This small molecule binds to this protein.
Small molecule (SMILES): O=C([O-])C(=O)[O-]

Sequence of chain 1.B:
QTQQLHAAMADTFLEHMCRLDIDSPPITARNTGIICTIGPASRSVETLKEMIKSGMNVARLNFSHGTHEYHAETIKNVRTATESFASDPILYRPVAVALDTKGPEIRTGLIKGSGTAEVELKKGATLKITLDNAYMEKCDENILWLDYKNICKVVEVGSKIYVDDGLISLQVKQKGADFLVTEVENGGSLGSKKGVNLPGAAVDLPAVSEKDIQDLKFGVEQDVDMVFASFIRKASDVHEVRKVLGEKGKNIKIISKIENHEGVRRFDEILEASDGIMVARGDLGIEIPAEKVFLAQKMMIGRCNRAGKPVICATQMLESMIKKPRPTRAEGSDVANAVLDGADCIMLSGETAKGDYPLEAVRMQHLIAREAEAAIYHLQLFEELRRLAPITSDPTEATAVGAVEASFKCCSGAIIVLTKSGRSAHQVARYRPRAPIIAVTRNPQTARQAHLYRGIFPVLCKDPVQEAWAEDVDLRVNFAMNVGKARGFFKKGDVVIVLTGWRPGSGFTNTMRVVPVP

Binding-site contacts:
Ligand atom O2 contacts residue ARG60 of chain 1.B at 4.0 Å.
Ligand atom O1 contacts residue ASP283 of chain 1.B at 3.9 Å.
Ligand atom O4 contacts residue GLU259 of chain 1.B at 3.4 Å (salt-bridge).
Ligand atom O3 contacts residue GLU259 of chain 1.B at 3.3 Å (salt-bridge).
Ligand atom O1 contacts residue MG1 of chain 1.I at 4.0 Å.
Ligand atom O4 contacts residue ASP283 of chain 1.B at 4.1 Å.
Ligand atom O1 contacts residue ALA280 of chain 1.B at 3.3 Å.
Ligand atom O2 contacts residue MET347 of chain 1.B at 4.3 Å.
Ligand atom O1 contacts residue ARG281 of chain 1.B at 3.5 Å (salt-bridge).
Ligand atom C1 contacts residue GLY282 of chain 1.B at 3.8 Å.
Ligand atom O2 contacts residue MG1 of chain 1.I at 4.1 Å.
Ligand atom O4 contacts residue LYS257 of chain 1.B at 2.8 Å (salt-bridge).
Ligand atom O1 contacts residue GLY282 of chain 1.B at 2.9 Å (h-bond).
Ligand atom C1 contacts residue ASP283 of chain 1.B at 3.8 Å.
Ligand atom C1 contacts residue ALA280 of chain 1.B at 3.7 Å (hydrophobic).
Ligand atom O2 contacts residue LYS257 of chain 1.B at 4.0 Å.
Ligand atom C2 contacts residue LYS257 of chain 1.B at 3.7 Å.
Ligand atom C2 contacts residue GLU259 of chain 1.B at 4.1 Å.
Ligand atom O4 contacts residue ALA280 of chain 1.B at 4.2 Å.
Ligand atom O2 contacts residue THR315 of chain 1.B at 3.5 Å (h-bond).
Ligand atom C1 contacts residue THR315 of chain 1.B at 3.5 Å.
Ligand atom C1 contacts residue MG1 of chain 1.I at 2.8 Å.
Ligand atom O3 contacts residue ALA280 of chain 1.B at 4.0 Å.
Ligand atom C2 contacts residue MG1 of chain 1.I at 2.9 Å.
Ligand atom C2 contacts residue ALA280 of chain 1.B at 4.0 Å (hydrophobic).
Ligand atom O3 contacts residue ASP283 of chain 1.B at 2.9 Å (salt-bridge).
Ligand atom C1 contacts residue GLU259 of chain 1.B at 3.9 Å.
Ligand atom O3 contacts residue GLY282 of chain 1.B at 3.7 Å.
Ligand atom O3 contacts residue MG1 of chain 1.I at 2.1 Å.
Ligand atom O1 contacts residue THR315 of chain 1.B at 2.5 Å (h-bond).
Ligand atom C2 contacts residue THR315 of chain 1.B at 4.0 Å.
Ligand atom O4 contacts residue MG1 of chain 1.I at 2.2 Å.